Sequence of chain 4.A:
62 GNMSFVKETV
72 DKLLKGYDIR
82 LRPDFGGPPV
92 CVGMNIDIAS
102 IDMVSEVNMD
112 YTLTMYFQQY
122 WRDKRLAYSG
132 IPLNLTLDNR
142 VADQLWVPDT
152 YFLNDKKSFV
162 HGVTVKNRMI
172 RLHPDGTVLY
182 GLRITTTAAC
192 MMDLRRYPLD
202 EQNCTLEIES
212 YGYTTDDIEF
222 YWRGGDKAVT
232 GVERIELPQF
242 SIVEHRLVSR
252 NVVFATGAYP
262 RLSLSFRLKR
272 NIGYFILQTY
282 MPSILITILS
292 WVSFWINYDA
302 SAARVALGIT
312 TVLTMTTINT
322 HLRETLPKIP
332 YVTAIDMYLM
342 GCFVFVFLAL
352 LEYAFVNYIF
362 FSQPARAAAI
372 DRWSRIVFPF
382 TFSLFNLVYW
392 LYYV

Binding-site contacts:
Ligand atom N contacts residue SER211 of chain 4.A at 2.9 Å (h-bond).
Ligand atom NE2 contacts residue ASP98 of chain 3.A at 2.9 Å (salt-bridge).
Ligand atom N contacts residue TYR212 of chain 4.A at 2.9 Å (h-bond).
Ligand atom CA contacts residue GLU210 of chain 4.A at 3.2 Å.
Ligand atom CG contacts residue PHE255 of chain 4.A at 4.1 Å (hydrophobic).
Ligand atom CB contacts residue TYR152 of chain 4.A at 3.6 Å (hydrophobic).
Ligand atom CD2 contacts residue TYR117 of chain 3.A at 3.5 Å (hydrophobic).
Ligand atom CA contacts residue SER211 of chain 4.A at 4.3 Å.
Ligand atom CE1 contacts residue PHE255 of chain 4.A at 4.0 Å (hydrophobic).
Ligand atom CA contacts residue TYR212 of chain 4.A at 3.6 Å (hydrophobic).
Ligand atom CB contacts residue TYR212 of chain 4.A at 3.9 Å (hydrophobic).
Ligand atom CB contacts residue GLU210 of chain 4.A at 4.0 Å.
Ligand atom CD2 contacts residue PHE255 of chain 4.A at 3.5 Å (hydrophobic).
Ligand atom CB contacts residue TYR117 of chain 3.A at 3.5 Å (hydrophobic).
Ligand atom ND1 contacts residue THR257 of chain 4.A at 4.2 Å.
Ligand atom NE2 contacts residue PHE255 of chain 4.A at 3.4 Å.
Ligand atom N contacts residue GLU210 of chain 4.A at 2.8 Å (salt-bridge).
Ligand atom NE2 contacts residue TYR117 of chain 3.A at 3.5 Å.
Ligand atom CG contacts residue TYR117 of chain 3.A at 3.7 Å (hydrophobic).
Ligand atom CA contacts residue TYR260 of chain 4.A at 3.8 Å (hydrophobic).
Ligand atom N contacts residue TYR152 of chain 4.A at 3.6 Å (h-bond).
Ligand atom N contacts residue TYR260 of chain 4.A at 3.5 Å.
Ligand atom CA contacts residue PHE255 of chain 4.A at 4.0 Å (hydrophobic).
Ligand atom CD2 contacts residue ASP98 of chain 3.A at 3.9 Å.
Ligand atom CE1 contacts residue TYR117 of chain 3.A at 4.0 Å (hydrophobic).
Ligand atom ND1 contacts residue TYR117 of chain 3.A at 4.0 Å.
Ligand atom ND1 contacts residue PHE255 of chain 4.A at 4.4 Å.
Ligand atom CE1 contacts residue ASP98 of chain 3.A at 3.8 Å.
Ligand atom CA contacts residue TYR152 of chain 4.A at 4.0 Å (hydrophobic).

This protein binds this small molecule.
Small molecule (SMILES): NCCc1c[nH]cn1

Sequence of chain 3.A:
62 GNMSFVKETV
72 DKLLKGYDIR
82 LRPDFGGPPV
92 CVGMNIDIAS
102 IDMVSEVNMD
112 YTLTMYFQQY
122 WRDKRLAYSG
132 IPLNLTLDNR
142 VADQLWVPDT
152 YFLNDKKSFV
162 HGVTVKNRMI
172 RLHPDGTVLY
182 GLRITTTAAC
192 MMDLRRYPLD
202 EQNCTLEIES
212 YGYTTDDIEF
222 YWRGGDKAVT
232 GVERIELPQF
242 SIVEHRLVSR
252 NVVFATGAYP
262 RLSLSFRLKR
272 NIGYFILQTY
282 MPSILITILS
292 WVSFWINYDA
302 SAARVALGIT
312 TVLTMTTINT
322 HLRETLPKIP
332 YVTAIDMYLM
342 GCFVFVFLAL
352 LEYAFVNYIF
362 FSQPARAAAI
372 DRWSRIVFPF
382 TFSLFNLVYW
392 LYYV